Binding-site contacts:
Ligand atom C9 contacts residue PRO109 of chain 1.B at 3.6 Å (hydrophobic).
Ligand atom C8 contacts residue GLY53 of chain 1.B at 4.5 Å.
Ligand atom C5 contacts residue PRO77 of chain 1.B at 3.5 Å (hydrophobic).
Ligand atom C5 contacts residue THR108 of chain 1.B at 3.7 Å.
Ligand atom C2 contacts residue LEU117 of chain 1.B at 3.8 Å (hydrophobic).
Ligand atom C1 contacts residue TYR75 of chain 1.B at 3.3 Å (hydrophobic).
Ligand atom C6 contacts residue THR108 of chain 1.B at 3.3 Å.
Ligand atom C1 contacts residue GLY53 of chain 1.B at 4.1 Å.
Ligand atom C2 contacts residue LEU94 of chain 1.B at 4.4 Å (hydrophobic).
Ligand atom C3 contacts residue THR114 of chain 1.B at 4.2 Å.
Ligand atom C6 contacts residue PRO77 of chain 1.B at 3.8 Å (hydrophobic).
Ligand atom C2 contacts residue TYR75 of chain 1.B at 3.2 Å (hydrophobic).
Ligand atom N3 contacts residue PRO109 of chain 1.B at 3.5 Å.
Ligand atom C4 contacts residue PRO77 of chain 1.B at 3.9 Å (hydrophobic).
Ligand atom C7 contacts residue PRO77 of chain 1.B at 3.4 Å (hydrophobic).
Ligand atom C7 contacts residue THR108 of chain 1.B at 4.0 Å.
Ligand atom C4 contacts residue THR114 of chain 1.B at 3.6 Å.
Ligand atom C8 contacts residue PRO109 of chain 1.B at 4.0 Å (hydrophobic).
Ligand atom N2 contacts residue PRO77 of chain 1.B at 3.3 Å.
Ligand atom N1 contacts residue LEU111 of chain 1.B at 4.3 Å.
Ligand atom C8 contacts residue THR108 of chain 1.B at 3.9 Å.
Ligand atom C8 contacts residue PRO77 of chain 1.B at 3.9 Å (hydrophobic).
Ligand atom C5 contacts residue THR114 of chain 1.B at 3.9 Å.
Ligand atom C1 contacts residue LEU117 of chain 1.B at 4.0 Å (hydrophobic).
Ligand atom C1 contacts residue LEU52 of chain 1.B at 4.1 Å (hydrophobic).
Ligand atom C6 contacts residue TYR75 of chain 1.B at 4.1 Å (hydrophobic).
Ligand atom C3 contacts residue TYR75 of chain 1.B at 3.5 Å (hydrophobic).
Ligand atom C8 contacts residue ASP76 of chain 1.B at 4.1 Å.
Ligand atom C4 contacts residue TYR75 of chain 1.B at 4.2 Å (hydrophobic).
Ligand atom C1 contacts residue THR108 of chain 1.B at 3.9 Å.
Ligand atom C9 contacts residue PRO77 of chain 1.B at 4.3 Å (hydrophobic).
Ligand atom C10 contacts residue LEU111 of chain 1.B at 3.7 Å (hydrophobic).
Ligand atom C10 contacts residue PRO77 of chain 1.B at 4.2 Å (hydrophobic).
Ligand atom N1 contacts residue PRO77 of chain 1.B at 3.8 Å.
Ligand atom C3 contacts residue LEU117 of chain 1.B at 4.0 Å (hydrophobic).
Ligand atom N2 contacts residue THR114 of chain 1.B at 4.2 Å.
Ligand atom N1 contacts residue PRO109 of chain 1.B at 4.2 Å.
Ligand atom C6 contacts residue LEU52 of chain 1.B at 4.3 Å (hydrophobic).
Ligand atom C6 contacts residue GLY53 of chain 1.B at 3.9 Å.
Ligand atom C7 contacts residue THR114 of chain 1.B at 4.1 Å.

This protein binds this small molecule.
Small molecule (SMILES): Cn1nc(-c2ccccc2)cc1N

Sequence of chain 1.B:
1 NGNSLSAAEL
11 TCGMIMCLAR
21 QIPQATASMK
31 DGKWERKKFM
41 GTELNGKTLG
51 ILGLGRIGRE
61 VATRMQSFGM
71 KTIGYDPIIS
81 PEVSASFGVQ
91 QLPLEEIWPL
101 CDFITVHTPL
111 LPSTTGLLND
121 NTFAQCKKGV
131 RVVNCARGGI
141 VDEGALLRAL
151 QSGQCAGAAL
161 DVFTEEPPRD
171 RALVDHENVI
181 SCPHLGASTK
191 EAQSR